Sequence of chain 38.D:
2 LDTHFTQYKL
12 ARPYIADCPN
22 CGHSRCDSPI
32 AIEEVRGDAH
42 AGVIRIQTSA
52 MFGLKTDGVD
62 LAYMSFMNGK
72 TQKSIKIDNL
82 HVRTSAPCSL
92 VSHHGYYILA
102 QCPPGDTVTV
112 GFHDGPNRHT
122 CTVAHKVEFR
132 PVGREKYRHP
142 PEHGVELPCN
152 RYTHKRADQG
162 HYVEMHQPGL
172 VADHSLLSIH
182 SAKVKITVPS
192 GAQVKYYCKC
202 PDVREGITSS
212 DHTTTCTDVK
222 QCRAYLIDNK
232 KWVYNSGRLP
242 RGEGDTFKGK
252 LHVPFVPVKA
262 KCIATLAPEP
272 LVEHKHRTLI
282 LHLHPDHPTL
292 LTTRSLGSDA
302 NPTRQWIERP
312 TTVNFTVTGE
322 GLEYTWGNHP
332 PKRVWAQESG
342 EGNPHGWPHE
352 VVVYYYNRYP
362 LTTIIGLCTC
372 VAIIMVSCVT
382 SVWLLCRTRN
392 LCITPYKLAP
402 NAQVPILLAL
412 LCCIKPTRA

This protein binds this small molecule.
Small molecule (SMILES): O=C(O)[C@@H]1O[C@H](O[C@H]2[C@@H](OS(=O)(=O)O)O[C@@H](O)[C@H](NS(=O)(=O)O)[C@H]2O)[C@@H](OS(=O)(=O)O)[C@H](O)[C@@H]1O

Binding-site contacts:
Ligand atom C4 contacts residue LYS156 of chain 38.D at 4.0 Å.
Ligand atom OAF contacts residue ALA158 of chain 38.D at 3.3 Å.
Ligand atom O6B contacts residue LYS156 of chain 38.D at 3.3 Å.
Ligand atom C3 contacts residue ALA158 of chain 38.D at 4.0 Å (hydrophobic).
Ligand atom O4 contacts residue SER93 of chain 38.D at 3.0 Å (h-bond).
Ligand atom O5 contacts residue ARG157 of chain 38.D at 3.8 Å.
Ligand atom O3 contacts residue LYS156 of chain 38.D at 3.0 Å.
Ligand atom O3 contacts residue ARG157 of chain 38.D at 3.3 Å (salt-bridge).
Ligand atom O5 contacts residue HIS155 of chain 38.D at 3.6 Å.
Ligand atom C6 contacts residue HIS94 of chain 38.D at 3.9 Å.
Ligand atom O4 contacts residue LYS156 of chain 38.D at 3.5 Å.
Ligand atom C6 contacts residue SER93 of chain 38.D at 4.0 Å.
Ligand atom O6A contacts residue SER93 of chain 38.D at 3.2 Å.
Ligand atom C3 contacts residue LYS156 of chain 38.D at 4.0 Å.
Ligand atom O3 contacts residue ALA158 of chain 38.D at 3.0 Å (h-bond).
Ligand atom OBI contacts residue LYS156 of chain 38.D at 4.0 Å.
Ligand atom C3 contacts residue ARG157 of chain 38.D at 3.7 Å.
Ligand atom SAG contacts residue THR4 of chain 38.D at 3.9 Å.
Ligand atom O6A contacts residue LEU62 of chain 38.D at 3.4 Å.
Ligand atom C6 contacts residue LEU62 of chain 38.D at 3.5 Å (hydrophobic).
Ligand atom O5 contacts residue LYS156 of chain 38.D at 3.4 Å.
Ligand atom O6B contacts residue HIS94 of chain 38.D at 4.0 Å.
Ligand atom OAH contacts residue LEU2 of chain 38.D at 2.8 Å (h-bond).
Ligand atom OAH contacts residue ASP3 of chain 38.D at 4.0 Å.
Ligand atom O5B contacts residue LYS156 of chain 38.D at 3.3 Å.
Ligand atom SAG contacts residue ARG157 of chain 38.D at 3.6 Å (salt-bridge).
Ligand atom O6A contacts residue HIS94 of chain 38.D at 3.2 Å (h-bond).
Ligand atom O6A contacts residue HIS155 of chain 38.D at 3.8 Å.
Ligand atom C6 contacts residue HIS155 of chain 38.D at 3.4 Å.
Ligand atom OAH contacts residue ARG157 of chain 38.D at 3.1 Å (salt-bridge).
Ligand atom OAF contacts residue ARG157 of chain 38.D at 2.8 Å (salt-bridge).
Ligand atom C5 contacts residue HIS155 of chain 38.D at 4.0 Å.
Ligand atom O4 contacts residue HIS155 of chain 38.D at 3.5 Å (h-bond).
Ligand atom O6B contacts residue ARG157 of chain 38.D at 3.3 Å (salt-bridge).
Ligand atom O6B contacts residue LEU62 of chain 38.D at 4.0 Å.
Ligand atom OAF contacts residue THR4 of chain 38.D at 2.9 Å (h-bond).
Ligand atom C2 contacts residue ALA158 of chain 38.D at 3.7 Å (hydrophobic).
Ligand atom OAH contacts residue THR4 of chain 38.D at 3.7 Å.
Ligand atom C5 contacts residue LEU62 of chain 38.D at 3.8 Å (hydrophobic).
Ligand atom O6B contacts residue HIS155 of chain 38.D at 3.3 Å (h-bond).